Binding-site contacts:
Ligand atom C13 contacts residue VAL197 of chain 43.B at 3.6 Å (hydrophobic).
Ligand atom C1 contacts residue PRO179 of chain 43.B at 3.9 Å (hydrophobic).
Ligand atom C11 contacts residue VAL194 of chain 43.B at 3.7 Å (hydrophobic).
Ligand atom C9 contacts residue ILE108 of chain 43.B at 3.5 Å (hydrophobic).
Ligand atom C11 contacts residue TYR157 of chain 43.B at 3.6 Å (hydrophobic).
Ligand atom C8 contacts residue ILE108 of chain 43.B at 3.8 Å (hydrophobic).
Ligand atom C21 contacts residue PHE236 of chain 43.B at 3.4 Å (hydrophobic).
Ligand atom C22 contacts residue PHE236 of chain 43.B at 3.9 Å (hydrophobic).
Ligand atom N6 contacts residue VAL194 of chain 43.B at 3.7 Å.
Ligand atom C3 contacts residue ALA24 of chain 43.D at 3.7 Å (hydrophobic).
Ligand atom C20 contacts residue TYR110 of chain 43.B at 3.5 Å (hydrophobic).
Ligand atom C26 contacts residue THR109 of chain 43.B at 3.7 Å.
Ligand atom C21 contacts residue TYR203 of chain 43.B at 3.8 Å (hydrophobic).
Ligand atom C10 contacts residue VAL194 of chain 43.B at 3.7 Å (hydrophobic).
Ligand atom C3 contacts residue TYR157 of chain 43.B at 3.5 Å (hydrophobic).
Ligand atom C19 contacts residue PHE236 of chain 43.B at 3.5 Å (hydrophobic).
Ligand atom C9 contacts residue TYR157 of chain 43.B at 3.8 Å (hydrophobic).
Ligand atom N4 contacts residue ILE192 of chain 43.B at 3.6 Å.
Ligand atom C27 contacts residue THR109 of chain 43.B at 3.5 Å.
Ligand atom C3 contacts residue PRO179 of chain 43.B at 3.7 Å (hydrophobic).
Ligand atom N4 contacts residue LEU239 of chain 43.B at 3.8 Å.
Ligand atom C4 contacts residue TYR157 of chain 43.B at 3.4 Å (hydrophobic).
Ligand atom C8 contacts residue PHE132 of chain 43.B at 3.4 Å (hydrophobic).
Ligand atom C1 contacts residue ILE181 of chain 43.B at 3.4 Å (hydrophobic).
Ligand atom O24 contacts residue PHE236 of chain 43.B at 3.7 Å.
Ligand atom C7 contacts residue PHE132 of chain 43.B at 3.6 Å (hydrophobic).
Ligand atom C12 contacts residue PHE236 of chain 43.B at 3.8 Å (hydrophobic).
Ligand atom C19 contacts residue TYR110 of chain 43.B at 3.7 Å (hydrophobic).
Ligand atom C23 contacts residue PHE236 of chain 43.B at 3.5 Å (hydrophobic).
Ligand atom C1 contacts residue ILE155 of chain 43.B at 3.7 Å (hydrophobic).
Ligand atom C14 contacts residue VAL197 of chain 43.B at 3.6 Å (hydrophobic).
Ligand atom C20 contacts residue PHE236 of chain 43.B at 3.2 Å (hydrophobic).
Ligand atom C23 contacts residue TYR110 of chain 43.B at 3.3 Å (hydrophobic).
Ligand atom C22 contacts residue TYR203 of chain 43.B at 3.5 Å (hydrophobic).
Ligand atom O24 contacts residue TYR110 of chain 43.B at 3.9 Å.
Ligand atom C10 contacts residue TYR157 of chain 43.B at 3.6 Å (hydrophobic).
Ligand atom N3 contacts residue ILE192 of chain 43.B at 3.8 Å.
Ligand atom O25 contacts residue TYR110 of chain 43.B at 3.0 Å.
Ligand atom C14 contacts residue PHE236 of chain 43.B at 3.9 Å (hydrophobic).
Ligand atom C4 contacts residue ALA24 of chain 43.D at 3.8 Å (hydrophobic).

Sequence of chain 44.D:
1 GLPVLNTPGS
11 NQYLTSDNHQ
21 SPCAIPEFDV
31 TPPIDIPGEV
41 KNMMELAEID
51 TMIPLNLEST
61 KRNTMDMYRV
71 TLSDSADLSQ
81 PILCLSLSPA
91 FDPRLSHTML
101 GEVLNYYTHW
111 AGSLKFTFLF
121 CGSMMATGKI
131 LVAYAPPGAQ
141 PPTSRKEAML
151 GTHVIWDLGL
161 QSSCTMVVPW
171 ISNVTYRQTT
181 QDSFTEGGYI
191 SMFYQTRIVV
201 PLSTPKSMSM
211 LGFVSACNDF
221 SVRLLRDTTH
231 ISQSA

Sequence of chain 43.D:
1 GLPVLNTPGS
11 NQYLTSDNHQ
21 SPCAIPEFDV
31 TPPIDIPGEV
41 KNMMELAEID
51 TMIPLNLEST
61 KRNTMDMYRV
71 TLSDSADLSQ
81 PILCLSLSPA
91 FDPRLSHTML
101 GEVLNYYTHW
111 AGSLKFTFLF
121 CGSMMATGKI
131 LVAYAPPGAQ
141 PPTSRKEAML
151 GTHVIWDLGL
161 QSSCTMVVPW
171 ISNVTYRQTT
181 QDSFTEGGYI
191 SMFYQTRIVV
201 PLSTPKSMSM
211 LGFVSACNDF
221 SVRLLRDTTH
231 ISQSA

Sequence of chain 43.B:
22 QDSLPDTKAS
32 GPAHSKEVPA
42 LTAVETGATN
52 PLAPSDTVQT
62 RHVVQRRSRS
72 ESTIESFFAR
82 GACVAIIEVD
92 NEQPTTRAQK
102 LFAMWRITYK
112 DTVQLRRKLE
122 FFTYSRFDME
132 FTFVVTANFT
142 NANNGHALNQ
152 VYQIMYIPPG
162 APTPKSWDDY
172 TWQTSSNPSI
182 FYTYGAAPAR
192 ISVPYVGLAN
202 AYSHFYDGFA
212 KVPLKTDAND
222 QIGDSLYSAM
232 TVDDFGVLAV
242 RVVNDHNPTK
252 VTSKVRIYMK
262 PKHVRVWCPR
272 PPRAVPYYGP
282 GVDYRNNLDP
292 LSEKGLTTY

This small molecule binds to this protein.
Small molecule (SMILES): CCOC(=O)c1ccc(OCCCCC2CCN(c3ccc(C)nn3)CC2)cc1